Sequence of chain 1.C:
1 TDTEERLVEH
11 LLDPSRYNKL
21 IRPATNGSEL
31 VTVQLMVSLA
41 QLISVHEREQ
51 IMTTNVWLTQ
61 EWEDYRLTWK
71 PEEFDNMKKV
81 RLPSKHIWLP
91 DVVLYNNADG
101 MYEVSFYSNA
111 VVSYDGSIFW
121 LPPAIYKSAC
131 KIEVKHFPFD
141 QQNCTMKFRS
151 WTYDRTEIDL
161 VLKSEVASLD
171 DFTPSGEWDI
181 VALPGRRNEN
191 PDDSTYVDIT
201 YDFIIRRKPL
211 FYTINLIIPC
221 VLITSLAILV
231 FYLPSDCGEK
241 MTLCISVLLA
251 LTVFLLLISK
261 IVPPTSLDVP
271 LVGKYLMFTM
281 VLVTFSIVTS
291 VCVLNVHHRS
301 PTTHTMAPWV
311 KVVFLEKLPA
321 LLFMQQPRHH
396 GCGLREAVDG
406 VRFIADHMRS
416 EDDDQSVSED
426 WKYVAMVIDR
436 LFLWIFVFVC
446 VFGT

Binding-site contacts:
Ligand atom C8 contacts residue ARG186 of chain 1.C at 4.0 Å.
Ligand atom C8 contacts residue ILE204 of chain 1.C at 4.0 Å (hydrophobic).
Ligand atom C4 contacts residue ASP202 of chain 1.C at 4.1 Å.
Ligand atom C7 contacts residue ASN143 of chain 1.C at 3.2 Å.
Ligand atom O3 contacts residue ARG186 of chain 1.C at 3.5 Å (salt-bridge).
Ligand atom C7 contacts residue ILE204 of chain 1.C at 4.1 Å (hydrophobic).
Ligand atom O5 contacts residue ASP202 of chain 1.C at 4.2 Å.
Ligand atom C2 contacts residue TYR122 of chain 1.G at 4.2 Å (hydrophobic).
Ligand atom C4 contacts residue ASN143 of chain 1.C at 4.2 Å.
Ligand atom C3 contacts residue ASP202 of chain 1.C at 3.7 Å.
Ligand atom C2 contacts residue ASN143 of chain 1.C at 2.5 Å.
Ligand atom O6 contacts residue ASN77 of chain 1.F at 3.4 Å (h-bond).
Ligand atom O5 contacts residue ASN143 of chain 1.C at 2.3 Å (h-bond).
Ligand atom C5 contacts residue ASP202 of chain 1.C at 3.7 Å.
Ligand atom O7 contacts residue ASN143 of chain 1.C at 3.0 Å (h-bond).
Ligand atom C8 contacts residue TYR122 of chain 1.G at 4.0 Å (hydrophobic).
Ligand atom C3 contacts residue TYR122 of chain 1.G at 4.1 Å (hydrophobic).
Ligand atom N2 contacts residue ASN143 of chain 1.C at 3.0 Å (h-bond).
Ligand atom C6 contacts residue ARG186 of chain 1.C at 3.8 Å.
Ligand atom C3 contacts residue ASN143 of chain 1.C at 3.8 Å.
Ligand atom O6 contacts residue SER76 of chain 1.F at 3.8 Å.
Ligand atom O5 contacts residue ASN77 of chain 1.F at 4.0 Å.
Ligand atom C7 contacts residue ASN52 of chain 1.F at 4.1 Å.
Ligand atom C8 contacts residue TYR121 of chain 1.G at 3.9 Å (hydrophobic).
Ligand atom C1 contacts residue ASP202 of chain 1.C at 3.8 Å.
Ligand atom O7 contacts residue ASN52 of chain 1.F at 3.6 Å.
Ligand atom C6 contacts residue ASN54 of chain 1.F at 4.2 Å.
Ligand atom C7 contacts residue TYR122 of chain 1.G at 4.2 Å (hydrophobic).
Ligand atom C2 contacts residue ARG186 of chain 1.C at 4.1 Å.
Ligand atom C2 contacts residue ASP202 of chain 1.C at 4.2 Å.
Ligand atom O6 contacts residue ASN54 of chain 1.F at 4.0 Å.
Ligand atom C7 contacts residue ARG186 of chain 1.C at 3.4 Å.
Ligand atom C1 contacts residue ASN143 of chain 1.C at 1.4 Å.
Ligand atom C5 contacts residue ASN143 of chain 1.C at 3.6 Å.
Ligand atom O7 contacts residue ARG186 of chain 1.C at 3.0 Å (salt-bridge).
Ligand atom N2 contacts residue TYR122 of chain 1.G at 3.4 Å (h-bond).
Ligand atom C8 contacts residue TYR56 of chain 1.F at 4.2 Å (hydrophobic).
Ligand atom O4 contacts residue ASP202 of chain 1.C at 4.2 Å.
Ligand atom C6 contacts residue ASN54 of chain 1.F at 3.8 Å.
Ligand atom N2 contacts residue ARG186 of chain 1.C at 3.9 Å.

Sequence of chain 1.G:
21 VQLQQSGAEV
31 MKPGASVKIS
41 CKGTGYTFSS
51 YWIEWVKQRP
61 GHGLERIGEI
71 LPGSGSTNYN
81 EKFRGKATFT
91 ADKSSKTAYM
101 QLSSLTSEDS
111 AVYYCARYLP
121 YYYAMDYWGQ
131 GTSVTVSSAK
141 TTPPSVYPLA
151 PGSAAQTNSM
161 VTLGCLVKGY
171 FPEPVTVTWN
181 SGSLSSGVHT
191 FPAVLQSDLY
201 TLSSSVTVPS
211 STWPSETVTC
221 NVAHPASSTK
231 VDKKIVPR

Sequence of chain 1.F:
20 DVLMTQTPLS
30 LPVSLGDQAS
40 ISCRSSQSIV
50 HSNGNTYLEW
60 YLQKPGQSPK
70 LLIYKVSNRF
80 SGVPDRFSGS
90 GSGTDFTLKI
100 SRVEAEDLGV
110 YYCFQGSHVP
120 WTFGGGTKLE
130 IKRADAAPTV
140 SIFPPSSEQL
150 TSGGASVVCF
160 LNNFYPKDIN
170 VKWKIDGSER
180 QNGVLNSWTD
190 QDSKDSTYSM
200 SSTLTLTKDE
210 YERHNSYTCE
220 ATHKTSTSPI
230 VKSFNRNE

This small molecule binds to this protein.
Small molecule (SMILES): CC(=O)N[C@H]1[C@H](O[C@H]2[C@H](O)[C@@H](NC(C)=O)CO[C@@H]2CO)O[C@H](CO)[C@@H](O[C@@H]2O[C@H](CO)[C@@H](O)[C@H](O[C@H]3O[C@H](CO)[C@@H](O)[C@H](O)[C@@H]3O)[C@@H]2O)[C@@H]1O